The protein below binds the small molecule below.
Small molecule (SMILES): O=C(NCCc1cccs1)[C@H](O)[C@@H](O)C(=O)N1CCN(c2ccccc2Cl)CC1

Binding-site contacts:
Ligand atom C19 contacts residue VAL220 of chain 1.B at 3.4 Å (hydrophobic).
Ligand atom C15 contacts residue VAL220 of chain 1.B at 3.2 Å (hydrophobic).
Ligand atom O21 contacts residue ZN1 of chain 1.E at 2.1 Å.
Ligand atom O17 contacts residue GLY135 of chain 1.B at 3.3 Å (h-bond).
Ligand atom C15 contacts residue TYR222 of chain 1.B at 3.2 Å (hydrophobic).
Ligand atom C3 contacts residue ZN1 of chain 1.E at 3.1 Å.
Ligand atom C1 contacts residue GLY135 of chain 1.B at 3.4 Å.
Ligand atom C19 contacts residue ALA225 of chain 1.B at 3.8 Å (hydrophobic).
Ligand atom O22 contacts residue ZN1 of chain 1.E at 2.3 Å.
Ligand atom S8 contacts residue TYR222 of chain 1.B at 3.4 Å (h-bond).
Ligand atom O22 contacts residue HIS201 of chain 1.B at 2.9 Å (h-bond).
Ligand atom C15 contacts residue VAL226 of chain 1.B at 3.6 Å (hydrophobic).
Ligand atom C19 contacts residue VAL226 of chain 1.B at 3.4 Å (hydrophobic).
Ligand atom S8 contacts residue HIS191 of chain 1.B at 3.4 Å (h-bond).
Ligand atom C9 contacts residue ALA225 of chain 1.B at 3.6 Å (hydrophobic).
Ligand atom O17 contacts residue LEU134 of chain 1.B at 3.2 Å (h-bond).
Ligand atom C2 contacts residue ZN1 of chain 1.E at 2.9 Å.
Ligand atom C1 contacts residue ZN1 of chain 1.E at 2.8 Å.
Ligand atom O21 contacts residue HIS195 of chain 1.B at 3.2 Å (h-bond).
Ligand atom N20 contacts residue GLU192 of chain 1.B at 3.2 Å (salt-bridge).
Ligand atom C14 contacts residue THR133 of chain 1.B at 3.6 Å.
Ligand atom O10 contacts residue ZN1 of chain 1.E at 2.5 Å.
Ligand atom C11 contacts residue LEU136 of chain 1.B at 3.6 Å (hydrophobic).
Ligand atom C6 contacts residue GLU192 of chain 1.B at 3.5 Å.
Ligand atom C25 contacts residue GLU192 of chain 1.B at 3.1 Å.
Ligand atom C15 contacts residue HIS191 of chain 1.B at 3.3 Å.
Ligand atom O21 contacts residue HIS191 of chain 1.B at 3.1 Å (h-bond).
Ligand atom S8 contacts residue ALA225 of chain 1.B at 3.4 Å.
Ligand atom C11 contacts residue GLY135 of chain 1.B at 3.7 Å.
Ligand atom N20 contacts residue HIS191 of chain 1.B at 3.5 Å.
Ligand atom O10 contacts residue HIS201 of chain 1.B at 3.2 Å (h-bond).
Ligand atom C18 contacts residue LEU187 of chain 1.B at 3.8 Å (hydrophobic).
Ligand atom O10 contacts residue HIS195 of chain 1.B at 3.2 Å (h-bond).
Ligand atom C1 contacts residue GLU192 of chain 1.B at 3.4 Å.
Ligand atom C25 contacts residue HIS191 of chain 1.B at 3.7 Å.
Ligand atom O17 contacts residue GLU192 of chain 1.B at 3.8 Å.
Ligand atom C6 contacts residue GLY135 of chain 1.B at 3.8 Å.
Ligand atom O21 contacts residue GLU192 of chain 1.B at 2.7 Å (salt-bridge).
Ligand atom O22 contacts residue HIS191 of chain 1.B at 3.1 Å (h-bond).
Ligand atom C15 contacts residue ALA225 of chain 1.B at 3.5 Å (hydrophobic).

Sequence of chain 1.B:
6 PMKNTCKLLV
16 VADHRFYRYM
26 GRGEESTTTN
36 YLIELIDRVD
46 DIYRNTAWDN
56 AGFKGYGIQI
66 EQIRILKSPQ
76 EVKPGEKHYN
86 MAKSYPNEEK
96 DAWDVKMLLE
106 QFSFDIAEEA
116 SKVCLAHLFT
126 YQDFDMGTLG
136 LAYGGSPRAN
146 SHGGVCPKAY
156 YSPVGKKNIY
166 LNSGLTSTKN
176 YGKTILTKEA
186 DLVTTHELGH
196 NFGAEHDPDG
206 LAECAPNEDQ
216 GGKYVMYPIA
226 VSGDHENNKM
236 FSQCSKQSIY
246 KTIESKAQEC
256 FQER